Sequence of chain 3.A:
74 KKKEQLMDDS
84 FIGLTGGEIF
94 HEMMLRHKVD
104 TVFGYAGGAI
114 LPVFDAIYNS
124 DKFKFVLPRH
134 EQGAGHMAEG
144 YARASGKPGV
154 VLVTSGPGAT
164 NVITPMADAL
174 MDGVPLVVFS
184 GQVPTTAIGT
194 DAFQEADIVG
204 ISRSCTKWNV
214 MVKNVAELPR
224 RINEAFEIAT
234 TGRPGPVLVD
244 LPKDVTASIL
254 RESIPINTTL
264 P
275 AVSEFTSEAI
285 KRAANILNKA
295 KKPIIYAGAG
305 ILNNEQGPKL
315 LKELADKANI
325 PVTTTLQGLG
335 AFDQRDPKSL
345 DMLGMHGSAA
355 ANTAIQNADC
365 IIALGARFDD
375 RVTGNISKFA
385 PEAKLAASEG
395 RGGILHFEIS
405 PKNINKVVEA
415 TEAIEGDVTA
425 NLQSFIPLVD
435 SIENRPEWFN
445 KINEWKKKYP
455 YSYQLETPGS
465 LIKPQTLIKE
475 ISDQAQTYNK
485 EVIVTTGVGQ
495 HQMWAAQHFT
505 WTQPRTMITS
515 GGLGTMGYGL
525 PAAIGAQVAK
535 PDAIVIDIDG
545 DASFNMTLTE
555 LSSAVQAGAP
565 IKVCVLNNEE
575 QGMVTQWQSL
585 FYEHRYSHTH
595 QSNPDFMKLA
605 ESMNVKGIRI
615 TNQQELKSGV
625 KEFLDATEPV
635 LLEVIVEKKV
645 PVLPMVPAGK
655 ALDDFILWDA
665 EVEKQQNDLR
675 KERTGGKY

Sequence of chain 2.A:
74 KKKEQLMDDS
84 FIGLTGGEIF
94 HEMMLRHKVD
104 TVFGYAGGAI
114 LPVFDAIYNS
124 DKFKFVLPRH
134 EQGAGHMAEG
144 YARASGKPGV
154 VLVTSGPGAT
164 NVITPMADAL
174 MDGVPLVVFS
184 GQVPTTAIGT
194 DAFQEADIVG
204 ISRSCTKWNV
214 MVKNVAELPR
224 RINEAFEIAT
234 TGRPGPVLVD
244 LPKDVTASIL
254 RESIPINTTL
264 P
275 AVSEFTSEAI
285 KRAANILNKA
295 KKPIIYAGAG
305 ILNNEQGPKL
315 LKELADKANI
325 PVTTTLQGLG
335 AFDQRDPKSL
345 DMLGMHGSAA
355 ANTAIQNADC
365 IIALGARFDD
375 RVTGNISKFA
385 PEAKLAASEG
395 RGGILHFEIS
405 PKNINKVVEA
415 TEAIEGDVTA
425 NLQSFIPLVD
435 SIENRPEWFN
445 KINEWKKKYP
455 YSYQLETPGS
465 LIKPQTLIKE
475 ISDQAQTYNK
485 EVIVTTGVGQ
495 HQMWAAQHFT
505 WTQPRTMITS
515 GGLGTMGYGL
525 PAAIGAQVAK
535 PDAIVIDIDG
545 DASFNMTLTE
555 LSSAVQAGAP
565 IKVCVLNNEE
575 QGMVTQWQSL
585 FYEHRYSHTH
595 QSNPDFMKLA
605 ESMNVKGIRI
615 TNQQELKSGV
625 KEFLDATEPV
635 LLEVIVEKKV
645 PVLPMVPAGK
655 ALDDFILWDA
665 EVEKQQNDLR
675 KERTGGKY

Binding-site contacts:
Ligand atom O21 contacts residue LYS246 of chain 3.A at 3.3 Å (salt-bridge).
Ligand atom C14 contacts residue GLN197 of chain 3.A at 3.4 Å.
Ligand atom C16 contacts residue PHE196 of chain 3.A at 3.7 Å (hydrophobic).
Ligand atom N03 contacts residue TRP581 of chain 2.A at 3.5 Å.
Ligand atom C18 contacts residue ASP374 of chain 2.A at 3.7 Å.
Ligand atom O25 contacts residue MET349 of chain 2.A at 3.3 Å (h-bond).
Ligand atom C10 contacts residue PRO187 of chain 3.A at 3.6 Å (hydrophobic).
Ligand atom C13 contacts residue ALA112 of chain 3.A at 3.4 Å (hydrophobic).
Ligand atom C17 contacts residue ARG375 of chain 2.A at 3.6 Å.
Ligand atom O21 contacts residue PRO187 of chain 3.A at 3.5 Å.
Ligand atom O25 contacts residue ARG375 of chain 2.A at 3.0 Å (salt-bridge).
Ligand atom C09 contacts residue PRO187 of chain 3.A at 3.7 Å (hydrophobic).
Ligand atom N03 contacts residue GLY111 of chain 3.A at 3.6 Å.
Ligand atom N23 contacts residue TRP581 of chain 2.A at 3.3 Å.
Ligand atom C24 contacts residue TRP581 of chain 2.A at 3.6 Å (hydrophobic).
Ligand atom C09 contacts residue ARG375 of chain 2.A at 3.7 Å.
Ligand atom O15 contacts residue PRO187 of chain 3.A at 3.5 Å.
Ligand atom S08 contacts residue LYS246 of chain 3.A at 3.7 Å.
Ligand atom N23 contacts residue ARG375 of chain 2.A at 3.0 Å (salt-bridge).
Ligand atom C16 contacts residue VAL186 of chain 3.A at 3.8 Å (hydrophobic).
Ligand atom O20 contacts residue ALA652 of chain 2.A at 3.4 Å.
Ligand atom C13 contacts residue GLY111 of chain 3.A at 3.7 Å.
Ligand atom C04 contacts residue TRP581 of chain 2.A at 3.3 Å (hydrophobic).
Ligand atom N07 contacts residue LYS246 of chain 3.A at 2.9 Å (salt-bridge).
Ligand atom C27 contacts residue TRP581 of chain 2.A at 3.5 Å (hydrophobic).
Ligand atom I01 contacts residue GLY111 of chain 3.A at 3.8 Å.
Ligand atom C18 contacts residue ARG375 of chain 2.A at 3.5 Å.
Ligand atom C24 contacts residue ARG375 of chain 2.A at 3.4 Å.
Ligand atom C19 contacts residue ARG375 of chain 2.A at 3.6 Å.
Ligand atom C14 contacts residue PHE196 of chain 3.A at 3.6 Å (hydrophobic).
Ligand atom C16 contacts residue ARG375 of chain 2.A at 3.7 Å.
Ligand atom C06 contacts residue TRP581 of chain 2.A at 3.7 Å (hydrophobic).
Ligand atom C17 contacts residue ASP374 of chain 2.A at 3.3 Å.
Ligand atom C26 contacts residue FAD1 of chain 2.E at 3.4 Å.
Ligand atom C02 contacts residue TRP581 of chain 2.A at 3.5 Å (hydrophobic).
Ligand atom O22 contacts residue ARG375 of chain 2.A at 3.0 Å (salt-bridge).
Ligand atom C27 contacts residue CO21 of chain 2.G at 3.7 Å.
Ligand atom I01 contacts residue TRP581 of chain 2.A at 3.7 Å.
Ligand atom N05 contacts residue TRP581 of chain 2.A at 3.3 Å.
Ligand atom C10 contacts residue ARG375 of chain 2.A at 3.8 Å.

This protein binds this small molecule.
Small molecule (SMILES): CCOC(=O)c1ccccc1S(=O)(=O)NC(=O)Nc1nc(I)cc(OC)n1